The protein below binds the small molecule below.
Small molecule (SMILES): NCCCBr

Sequence of chain 1.H:
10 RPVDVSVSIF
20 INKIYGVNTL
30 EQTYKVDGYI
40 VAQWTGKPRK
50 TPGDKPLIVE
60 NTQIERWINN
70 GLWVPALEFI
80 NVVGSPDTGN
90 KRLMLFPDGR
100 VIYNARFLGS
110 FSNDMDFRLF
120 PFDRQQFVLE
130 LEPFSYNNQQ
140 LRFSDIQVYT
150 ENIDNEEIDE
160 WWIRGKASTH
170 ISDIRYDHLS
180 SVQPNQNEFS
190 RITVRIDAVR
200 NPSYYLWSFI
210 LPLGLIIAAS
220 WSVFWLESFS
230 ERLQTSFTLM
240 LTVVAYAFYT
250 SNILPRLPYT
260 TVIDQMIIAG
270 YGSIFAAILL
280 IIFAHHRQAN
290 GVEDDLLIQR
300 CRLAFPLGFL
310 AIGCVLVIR

Binding-site contacts:
Ligand atom BR contacts residue GLU77 of chain 1.H at 3.6 Å.
Ligand atom BR contacts residue ASN89 of chain 1.G at 4.1 Å.
Ligand atom BR contacts residue PHE78 of chain 1.H at 3.0 Å.
Ligand atom BR contacts residue PRO85 of chain 1.H at 4.4 Å.
Ligand atom BR contacts residue LEU76 of chain 1.H at 4.4 Å.
Ligand atom BR contacts residue VAL81 of chain 1.H at 4.1 Å.

Sequence of chain 1.G:
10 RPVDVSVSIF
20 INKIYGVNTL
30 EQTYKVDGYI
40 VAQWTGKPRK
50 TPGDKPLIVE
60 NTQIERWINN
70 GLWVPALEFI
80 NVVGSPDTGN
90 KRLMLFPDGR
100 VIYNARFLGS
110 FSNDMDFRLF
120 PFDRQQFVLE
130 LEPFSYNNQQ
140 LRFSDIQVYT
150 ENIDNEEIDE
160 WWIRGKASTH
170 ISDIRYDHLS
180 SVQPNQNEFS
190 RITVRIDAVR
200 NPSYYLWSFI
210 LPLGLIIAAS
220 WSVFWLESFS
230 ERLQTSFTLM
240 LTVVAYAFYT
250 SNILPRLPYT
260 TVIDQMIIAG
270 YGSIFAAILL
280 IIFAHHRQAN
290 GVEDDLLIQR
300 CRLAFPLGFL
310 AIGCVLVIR